This small molecule binds to this protein.
Small molecule (SMILES): CC(=O)N[C@@H]1[C@@H](O)[C@H](O)[C@@H](CO)O[C@H]1O

Sequence of chain 1.E:
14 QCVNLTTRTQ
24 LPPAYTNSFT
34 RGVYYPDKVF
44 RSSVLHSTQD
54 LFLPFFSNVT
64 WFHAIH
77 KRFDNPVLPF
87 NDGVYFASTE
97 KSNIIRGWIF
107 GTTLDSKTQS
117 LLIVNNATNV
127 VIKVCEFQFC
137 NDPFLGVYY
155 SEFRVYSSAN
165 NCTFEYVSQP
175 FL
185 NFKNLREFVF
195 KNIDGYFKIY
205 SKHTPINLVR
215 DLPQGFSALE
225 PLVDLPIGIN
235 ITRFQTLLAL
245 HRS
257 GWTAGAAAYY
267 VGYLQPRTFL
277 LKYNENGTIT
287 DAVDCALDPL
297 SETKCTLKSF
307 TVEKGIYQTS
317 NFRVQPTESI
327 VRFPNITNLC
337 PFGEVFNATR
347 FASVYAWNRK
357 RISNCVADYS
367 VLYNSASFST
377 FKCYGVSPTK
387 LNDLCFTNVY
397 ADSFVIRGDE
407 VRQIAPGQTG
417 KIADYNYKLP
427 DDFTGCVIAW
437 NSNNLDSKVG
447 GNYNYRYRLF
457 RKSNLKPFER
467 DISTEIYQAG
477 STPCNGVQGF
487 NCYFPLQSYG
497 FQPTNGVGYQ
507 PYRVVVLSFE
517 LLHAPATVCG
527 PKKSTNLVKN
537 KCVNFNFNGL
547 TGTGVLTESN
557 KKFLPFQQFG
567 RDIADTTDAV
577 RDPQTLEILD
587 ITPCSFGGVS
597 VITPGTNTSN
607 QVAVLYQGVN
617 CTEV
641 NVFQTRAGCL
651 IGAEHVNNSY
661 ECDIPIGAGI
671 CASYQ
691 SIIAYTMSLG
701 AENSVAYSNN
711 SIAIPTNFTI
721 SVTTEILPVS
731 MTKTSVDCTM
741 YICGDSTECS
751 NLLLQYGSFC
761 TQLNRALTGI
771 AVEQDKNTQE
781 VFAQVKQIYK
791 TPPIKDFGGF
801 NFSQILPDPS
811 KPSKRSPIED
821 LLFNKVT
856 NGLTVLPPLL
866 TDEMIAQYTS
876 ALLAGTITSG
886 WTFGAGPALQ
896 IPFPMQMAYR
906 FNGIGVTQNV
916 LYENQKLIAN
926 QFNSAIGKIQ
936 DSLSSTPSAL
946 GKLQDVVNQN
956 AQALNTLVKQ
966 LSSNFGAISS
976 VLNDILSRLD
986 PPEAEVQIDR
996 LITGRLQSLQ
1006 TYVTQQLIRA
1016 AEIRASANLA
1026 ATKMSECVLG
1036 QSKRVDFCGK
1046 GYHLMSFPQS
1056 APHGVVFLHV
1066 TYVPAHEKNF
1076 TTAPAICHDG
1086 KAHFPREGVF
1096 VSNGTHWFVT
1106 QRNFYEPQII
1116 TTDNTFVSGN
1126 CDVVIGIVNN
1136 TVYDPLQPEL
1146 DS

Binding-site contacts:
Ligand atom C1 contacts residue ASN122 of chain 1.E at 1.4 Å.
Ligand atom N2 contacts residue THR124 of chain 1.E at 3.1 Å (h-bond).
Ligand atom C5 contacts residue ASN125 of chain 1.E at 4.0 Å.
Ligand atom C6 contacts residue VAL127 of chain 1.E at 3.7 Å (hydrophobic).
Ligand atom C8 contacts residue THR124 of chain 1.E at 3.8 Å.
Ligand atom O5 contacts residue ASN125 of chain 1.E at 4.1 Å.
Ligand atom O6 contacts residue VAL127 of chain 1.E at 4.2 Å.
Ligand atom C3 contacts residue ASN125 of chain 1.E at 4.3 Å.
Ligand atom C8 contacts residue ALA123 of chain 1.E at 3.9 Å (hydrophobic).
Ligand atom C3 contacts residue ASN122 of chain 1.E at 3.8 Å.
Ligand atom C5 contacts residue ASN122 of chain 1.E at 3.7 Å.
Ligand atom C7 contacts residue ASN122 of chain 1.E at 3.2 Å.
Ligand atom O5 contacts residue ASN122 of chain 1.E at 2.4 Å (h-bond).
Ligand atom O5 contacts residue VAL127 of chain 1.E at 4.2 Å.
Ligand atom N2 contacts residue ASN122 of chain 1.E at 2.8 Å (h-bond).
Ligand atom C4 contacts residue ASN122 of chain 1.E at 4.2 Å.
Ligand atom C8 contacts residue ASN122 of chain 1.E at 4.3 Å.
Ligand atom C5 contacts residue VAL127 of chain 1.E at 4.2 Å (hydrophobic).
Ligand atom C2 contacts residue ASN122 of chain 1.E at 2.4 Å.
Ligand atom O7 contacts residue PHE157 of chain 1.E at 3.9 Å.
Ligand atom C3 contacts residue THR124 of chain 1.E at 3.9 Å.
Ligand atom C1 contacts residue THR124 of chain 1.E at 3.5 Å.
Ligand atom C2 contacts residue ASN125 of chain 1.E at 4.4 Å.
Ligand atom C2 contacts residue THR124 of chain 1.E at 3.7 Å.
Ligand atom O7 contacts residue ASN122 of chain 1.E at 3.2 Å (h-bond).
Ligand atom C1 contacts residue ASN125 of chain 1.E at 3.6 Å.
Ligand atom C7 contacts residue THR124 of chain 1.E at 4.1 Å.